Sequence of chain 1.A:
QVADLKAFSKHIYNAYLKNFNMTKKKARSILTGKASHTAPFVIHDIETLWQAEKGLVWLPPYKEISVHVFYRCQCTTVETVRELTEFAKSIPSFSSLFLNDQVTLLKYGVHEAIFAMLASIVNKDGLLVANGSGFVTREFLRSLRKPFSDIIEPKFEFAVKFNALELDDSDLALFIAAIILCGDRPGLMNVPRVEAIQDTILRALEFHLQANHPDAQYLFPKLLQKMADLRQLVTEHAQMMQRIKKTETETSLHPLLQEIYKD

Binding-site contacts:
Ligand atom C6 contacts residue B7G1 of chain 1.I at 4.4 Å.
Ligand atom O6 contacts residue THR111 of chain 1.A at 4.0 Å.
Ligand atom C7 contacts residue ASN107 of chain 1.A at 4.0 Å.
Ligand atom C12 contacts residue LEU106 of chain 1.A at 4.0 Å (hydrophobic).
Ligand atom C8 contacts residue ASN107 of chain 1.A at 4.0 Å.
Ligand atom C4 contacts residue B7G1 of chain 1.I at 3.3 Å.
Ligand atom O6 contacts residue B7G1 of chain 1.I at 3.9 Å.
Ligand atom C10 contacts residue ASN107 of chain 1.A at 4.0 Å.
Ligand atom C1 contacts residue ASN107 of chain 1.A at 4.3 Å.
Ligand atom C13 contacts residue LEU106 of chain 1.A at 3.5 Å (hydrophobic).
Ligand atom O3 contacts residue B7G1 of chain 1.I at 4.1 Å.
Ligand atom O4 contacts residue B7G1 of chain 1.I at 2.4 Å (h-bond).
Ligand atom O1 contacts residue ASN107 of chain 1.A at 4.0 Å.
Ligand atom C3 contacts residue B7G1 of chain 1.I at 3.5 Å.
Ligand atom C13 contacts residue PHE105 of chain 1.A at 3.7 Å (hydrophobic).
Ligand atom O6 contacts residue ASN107 of chain 1.A at 2.8 Å (h-bond).
Ligand atom C6 contacts residue ASN107 of chain 1.A at 3.6 Å.
Ligand atom O5 contacts residue ASN107 of chain 1.A at 3.4 Å.
Ligand atom C13 contacts residue ASN107 of chain 1.A at 4.1 Å.
Ligand atom C6 contacts residue THR111 of chain 1.A at 3.6 Å.
Ligand atom C5 contacts residue B7G1 of chain 1.I at 3.7 Å.
Ligand atom C6 contacts residue VAL110 of chain 1.A at 4.4 Å (hydrophobic).
Ligand atom C5 contacts residue ASN107 of chain 1.A at 4.4 Å.
Ligand atom O6 contacts residue VAL110 of chain 1.A at 3.5 Å.

A protein and the small-molecule ligand that binds it are described below.
Small molecule (SMILES): CCCCCCCO[C@@H]1O[C@H](CO)[C@@H](O)[C@H](O)[C@H]1O